Sequence of chain 1.A:
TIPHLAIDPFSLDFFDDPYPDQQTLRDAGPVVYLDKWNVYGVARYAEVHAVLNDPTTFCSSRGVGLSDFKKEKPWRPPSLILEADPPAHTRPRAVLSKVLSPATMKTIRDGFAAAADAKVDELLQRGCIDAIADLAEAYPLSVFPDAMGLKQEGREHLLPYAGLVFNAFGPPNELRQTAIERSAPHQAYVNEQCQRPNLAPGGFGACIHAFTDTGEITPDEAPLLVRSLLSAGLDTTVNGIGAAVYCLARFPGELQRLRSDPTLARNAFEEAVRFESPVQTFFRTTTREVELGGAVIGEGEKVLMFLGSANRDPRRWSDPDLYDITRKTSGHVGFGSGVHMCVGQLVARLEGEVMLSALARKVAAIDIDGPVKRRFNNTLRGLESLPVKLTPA

Binding-site contacts:
Ligand atom C06 contacts residue VAL182 of chain 1.A at 3.8 Å (hydrophobic).
Ligand atom C05 contacts residue VAL182 of chain 1.A at 3.7 Å (hydrophobic).
Ligand atom C09 contacts residue SER96 of chain 1.A at 3.5 Å.
Ligand atom C06 contacts residue LEU99 of chain 1.A at 4.1 Å (hydrophobic).
Ligand atom C05 contacts residue SER248 of chain 1.A at 4.1 Å.
Ligand atom S02 contacts residue ALA249 of chain 1.A at 4.0 Å.
Ligand atom S02 contacts residue LEU99 of chain 1.A at 3.8 Å.
Ligand atom O11 contacts residue SER96 of chain 1.A at 3.7 Å.
Ligand atom C03 contacts residue ALA249 of chain 1.A at 3.4 Å (hydrophobic).
Ligand atom C08 contacts residue LEU99 of chain 1.A at 3.6 Å (hydrophobic).
Ligand atom C08 contacts residue ALA249 of chain 1.A at 3.5 Å (hydrophobic).
Ligand atom C07 contacts residue SER248 of chain 1.A at 4.2 Å.
Ligand atom O11 contacts residue SER245 of chain 1.A at 3.4 Å (h-bond).
Ligand atom C05 contacts residue PHE186 of chain 1.A at 3.9 Å (hydrophobic).
Ligand atom C06 contacts residue SER248 of chain 1.A at 3.5 Å.
Ligand atom C07 contacts residue LEU99 of chain 1.A at 3.7 Å (hydrophobic).
Ligand atom C03 contacts residue LEU99 of chain 1.A at 3.8 Å (hydrophobic).
Ligand atom S02 contacts residue HEM1 of chain 1.B at 3.2 Å.
Ligand atom C01 contacts residue PHE299 of chain 1.A at 3.4 Å (hydrophobic).
Ligand atom C07 contacts residue ARG93 of chain 1.A at 4.1 Å.
Ligand atom C06 contacts residue ARG93 of chain 1.A at 3.6 Å.
Ligand atom C07 contacts residue ALA249 of chain 1.A at 3.9 Å (hydrophobic).
Ligand atom C06 contacts residue ALA249 of chain 1.A at 4.1 Å (hydrophobic).
Ligand atom O10 contacts residue SER245 of chain 1.A at 2.5 Å (h-bond).
Ligand atom C09 contacts residue ARG93 of chain 1.A at 3.8 Å.
Ligand atom C01 contacts residue PHE183 of chain 1.A at 4.2 Å (hydrophobic).
Ligand atom O11 contacts residue ARG93 of chain 1.A at 2.9 Å (salt-bridge).
Ligand atom C01 contacts residue HEM1 of chain 1.B at 3.4 Å.
Ligand atom C05 contacts residue PHE183 of chain 1.A at 3.8 Å (hydrophobic).
Ligand atom C04 contacts residue PHE183 of chain 1.A at 3.5 Å (hydrophobic).
Ligand atom C09 contacts residue SER245 of chain 1.A at 3.3 Å.
Ligand atom O10 contacts residue LEU99 of chain 1.A at 3.7 Å.
Ligand atom O11 contacts residue SER248 of chain 1.A at 3.8 Å.
Ligand atom C04 contacts residue LEU99 of chain 1.A at 4.2 Å (hydrophobic).
Ligand atom C04 contacts residue PHE186 of chain 1.A at 4.2 Å (hydrophobic).
Ligand atom C05 contacts residue ALA249 of chain 1.A at 4.0 Å (hydrophobic).
Ligand atom C04 contacts residue ALA249 of chain 1.A at 3.6 Å (hydrophobic).
Ligand atom O10 contacts residue SER96 of chain 1.A at 2.7 Å (h-bond).
Ligand atom O10 contacts residue ILE98 of chain 1.A at 3.9 Å.
Ligand atom C09 contacts residue LEU99 of chain 1.A at 4.2 Å (hydrophobic).

A small-molecule ligand and the protein it binds are described below.
Small molecule (SMILES): CSc1cccc(C(=O)O)c1